Binding-site contacts:
Ligand atom O4 contacts residue TRP384 of chain 1.A at 3.5 Å.
Ligand atom C4 contacts residue GLN177 of chain 1.A at 4.2 Å.
Ligand atom C2 contacts residue GLN177 of chain 1.A at 4.3 Å.
Ligand atom O2 contacts residue LYS258 of chain 1.A at 3.8 Å.
Ligand atom C1 contacts residue ARG251 of chain 1.A at 3.8 Å.
Ligand atom O1 contacts residue TRP384 of chain 1.A at 4.0 Å.
Ligand atom O5 contacts residue TRP384 of chain 1.A at 4.2 Å.
Ligand atom O2 contacts residue HIS230 of chain 1.A at 3.7 Å.
Ligand atom C2 contacts residue LYS258 of chain 1.A at 3.4 Å.
Ligand atom C3 contacts residue TRP384 of chain 1.A at 4.0 Å (hydrophobic).
Ligand atom O4 contacts residue TRP375 of chain 1.A at 4.0 Å.
Ligand atom O3 contacts residue HIS230 of chain 1.A at 3.9 Å.
Ligand atom C5 contacts residue TRP384 of chain 1.A at 3.6 Å (hydrophobic).
Ligand atom C3 contacts residue GLN177 of chain 1.A at 4.3 Å.
Ligand atom C2 contacts residue HIS230 of chain 1.A at 4.2 Å.
Ligand atom O3 contacts residue ASP216 of chain 1.A at 4.4 Å.
Ligand atom C3 contacts residue LYS258 of chain 1.A at 4.3 Å.
Ligand atom O1 contacts residue ASP259 of chain 1.A at 4.4 Å.
Ligand atom O3 contacts residue LYS258 of chain 1.A at 4.3 Å.
Ligand atom C2 contacts residue ASP259 of chain 1.A at 3.8 Å.
Ligand atom C4 contacts residue TRP384 of chain 1.A at 4.1 Å (hydrophobic).
Ligand atom O2 contacts residue ASP259 of chain 1.A at 2.9 Å (salt-bridge).
Ligand atom O5 contacts residue ARG251 of chain 1.A at 3.6 Å.
Ligand atom C1 contacts residue LYS258 of chain 1.A at 4.0 Å.
Ligand atom O3 contacts residue GLN177 of chain 1.A at 3.6 Å.
Ligand atom O3 contacts residue GLU219 of chain 1.A at 4.1 Å.
Ligand atom O3 contacts residue TRP384 of chain 1.A at 4.4 Å.
Ligand atom C1 contacts residue ASP259 of chain 1.A at 4.3 Å.

Sequence of chain 1.A:
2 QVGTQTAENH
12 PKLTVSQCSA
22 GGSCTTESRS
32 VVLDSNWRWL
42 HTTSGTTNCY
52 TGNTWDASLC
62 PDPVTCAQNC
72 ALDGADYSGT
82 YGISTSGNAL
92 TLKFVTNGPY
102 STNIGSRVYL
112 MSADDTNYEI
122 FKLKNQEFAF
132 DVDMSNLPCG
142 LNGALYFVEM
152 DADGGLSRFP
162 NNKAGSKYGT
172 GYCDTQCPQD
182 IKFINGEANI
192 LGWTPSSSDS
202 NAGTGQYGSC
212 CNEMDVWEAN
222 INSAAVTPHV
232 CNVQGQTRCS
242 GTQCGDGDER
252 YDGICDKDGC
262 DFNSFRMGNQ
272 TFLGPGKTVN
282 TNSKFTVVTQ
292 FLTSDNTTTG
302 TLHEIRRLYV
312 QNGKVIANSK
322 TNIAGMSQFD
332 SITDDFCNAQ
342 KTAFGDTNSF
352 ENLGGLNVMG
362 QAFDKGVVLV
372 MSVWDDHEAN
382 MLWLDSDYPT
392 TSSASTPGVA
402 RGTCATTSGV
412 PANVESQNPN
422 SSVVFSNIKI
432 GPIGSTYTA

The small molecule below binds the protein below.
Small molecule (SMILES): O[C@@H]1[C@@H](O)[C@@H](O)OC[C@H]1O